Binding-site contacts:
Ligand atom C15 contacts residue LYS54 of chain 2.D at 3.5 Å.
Ligand atom C02 contacts residue ASP164 of chain 2.D at 3.6 Å.
Ligand atom O01 contacts residue LEU167 of chain 2.D at 3.3 Å.
Ligand atom F06 contacts residue ARG85 of chain 2.D at 3.0 Å.
Ligand atom O17 contacts residue LEU97 of chain 2.D at 3.4 Å.
Ligand atom C15 contacts residue ILE53 of chain 2.D at 3.7 Å (hydrophobic).
Ligand atom C02 contacts residue PHE165 of chain 2.D at 3.7 Å (hydrophobic).
Ligand atom C15 contacts residue ALA52 of chain 2.D at 3.3 Å (hydrophobic).
Ligand atom C05 contacts residue LEU86 of chain 2.D at 3.7 Å (hydrophobic).
Ligand atom C10 contacts residue ASP164 of chain 2.D at 3.3 Å.
Ligand atom C03 contacts residue PHE165 of chain 2.D at 3.4 Å (hydrophobic).
Ligand atom N13 contacts residue YY31 of chain 2.L at 3.3 Å.
Ligand atom S16 contacts residue LEU97 of chain 2.D at 3.3 Å (h-bond).
Ligand atom C09 contacts residue ASP164 of chain 2.D at 3.0 Å.
Ligand atom C19 contacts residue LEU167 of chain 2.D at 3.6 Å (hydrophobic).
Ligand atom O27 contacts residue LYS54 of chain 2.D at 3.5 Å (salt-bridge).
Ligand atom F06 contacts residue CYS84 of chain 2.D at 3.5 Å.
Ligand atom C23 contacts residue ILE68 of chain 2.D at 3.3 Å (hydrophobic).
Ligand atom C15 contacts residue MET99 of chain 2.D at 3.7 Å (hydrophobic).
Ligand atom O01 contacts residue ASP164 of chain 2.D at 3.4 Å.
Ligand atom S16 contacts residue LYS54 of chain 2.D at 3.6 Å.
Ligand atom F06 contacts residue LEU86 of chain 2.D at 3.0 Å.
Ligand atom C15 contacts residue LEU97 of chain 2.D at 3.8 Å (hydrophobic).
Ligand atom N11 contacts residue LYS54 of chain 2.D at 3.5 Å (salt-bridge).
Ligand atom C08 contacts residue ASP164 of chain 2.D at 3.4 Å.
Ligand atom N13 contacts residue MET99 of chain 2.D at 3.5 Å (h-bond).
Ligand atom C14 contacts residue VAL35 of chain 2.D at 3.6 Å (hydrophobic).
Ligand atom C20 contacts residue LEU167 of chain 2.D at 3.8 Å (hydrophobic).
Ligand atom C20 contacts residue LEU97 of chain 2.D at 3.4 Å (hydrophobic).
Ligand atom N11 contacts residue ASP164 of chain 2.D at 2.7 Å (salt-bridge).
Ligand atom C22 contacts residue ILE68 of chain 2.D at 3.5 Å (hydrophobic).
Ligand atom C04 contacts residue CYS84 of chain 2.D at 3.4 Å (hydrophobic).
Ligand atom C21 contacts residue LEU97 of chain 2.D at 3.6 Å (hydrophobic).
Ligand atom C19 contacts residue LEU97 of chain 2.D at 3.4 Å (hydrophobic).
Ligand atom O27 contacts residue LEU97 of chain 2.D at 3.5 Å.
Ligand atom O01 contacts residue PHE165 of chain 2.D at 2.8 Å (h-bond).
Ligand atom C04 contacts residue PHE165 of chain 2.D at 3.4 Å (hydrophobic).
Ligand atom S16 contacts residue MET99 of chain 2.D at 3.7 Å.
Ligand atom C14 contacts residue YY31 of chain 2.L at 3.5 Å.
Ligand atom C12 contacts residue MET99 of chain 2.D at 3.4 Å (hydrophobic).

Sequence of chain 2.D:
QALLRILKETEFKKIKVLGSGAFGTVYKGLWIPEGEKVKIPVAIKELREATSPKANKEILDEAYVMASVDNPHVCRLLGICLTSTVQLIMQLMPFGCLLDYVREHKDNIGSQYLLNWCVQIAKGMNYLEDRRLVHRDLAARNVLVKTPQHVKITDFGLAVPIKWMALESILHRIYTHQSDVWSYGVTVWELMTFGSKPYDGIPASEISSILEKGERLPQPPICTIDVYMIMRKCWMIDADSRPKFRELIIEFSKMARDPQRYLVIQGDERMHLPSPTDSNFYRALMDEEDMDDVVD

A protein and the small-molecule ligand that binds it are described below.
Small molecule (SMILES): O=C(Nc1nccs1)[C@@H](c1cc(F)ccc1O)N1Cc2ccccc2C1=O